Sequence of chain 1.A:
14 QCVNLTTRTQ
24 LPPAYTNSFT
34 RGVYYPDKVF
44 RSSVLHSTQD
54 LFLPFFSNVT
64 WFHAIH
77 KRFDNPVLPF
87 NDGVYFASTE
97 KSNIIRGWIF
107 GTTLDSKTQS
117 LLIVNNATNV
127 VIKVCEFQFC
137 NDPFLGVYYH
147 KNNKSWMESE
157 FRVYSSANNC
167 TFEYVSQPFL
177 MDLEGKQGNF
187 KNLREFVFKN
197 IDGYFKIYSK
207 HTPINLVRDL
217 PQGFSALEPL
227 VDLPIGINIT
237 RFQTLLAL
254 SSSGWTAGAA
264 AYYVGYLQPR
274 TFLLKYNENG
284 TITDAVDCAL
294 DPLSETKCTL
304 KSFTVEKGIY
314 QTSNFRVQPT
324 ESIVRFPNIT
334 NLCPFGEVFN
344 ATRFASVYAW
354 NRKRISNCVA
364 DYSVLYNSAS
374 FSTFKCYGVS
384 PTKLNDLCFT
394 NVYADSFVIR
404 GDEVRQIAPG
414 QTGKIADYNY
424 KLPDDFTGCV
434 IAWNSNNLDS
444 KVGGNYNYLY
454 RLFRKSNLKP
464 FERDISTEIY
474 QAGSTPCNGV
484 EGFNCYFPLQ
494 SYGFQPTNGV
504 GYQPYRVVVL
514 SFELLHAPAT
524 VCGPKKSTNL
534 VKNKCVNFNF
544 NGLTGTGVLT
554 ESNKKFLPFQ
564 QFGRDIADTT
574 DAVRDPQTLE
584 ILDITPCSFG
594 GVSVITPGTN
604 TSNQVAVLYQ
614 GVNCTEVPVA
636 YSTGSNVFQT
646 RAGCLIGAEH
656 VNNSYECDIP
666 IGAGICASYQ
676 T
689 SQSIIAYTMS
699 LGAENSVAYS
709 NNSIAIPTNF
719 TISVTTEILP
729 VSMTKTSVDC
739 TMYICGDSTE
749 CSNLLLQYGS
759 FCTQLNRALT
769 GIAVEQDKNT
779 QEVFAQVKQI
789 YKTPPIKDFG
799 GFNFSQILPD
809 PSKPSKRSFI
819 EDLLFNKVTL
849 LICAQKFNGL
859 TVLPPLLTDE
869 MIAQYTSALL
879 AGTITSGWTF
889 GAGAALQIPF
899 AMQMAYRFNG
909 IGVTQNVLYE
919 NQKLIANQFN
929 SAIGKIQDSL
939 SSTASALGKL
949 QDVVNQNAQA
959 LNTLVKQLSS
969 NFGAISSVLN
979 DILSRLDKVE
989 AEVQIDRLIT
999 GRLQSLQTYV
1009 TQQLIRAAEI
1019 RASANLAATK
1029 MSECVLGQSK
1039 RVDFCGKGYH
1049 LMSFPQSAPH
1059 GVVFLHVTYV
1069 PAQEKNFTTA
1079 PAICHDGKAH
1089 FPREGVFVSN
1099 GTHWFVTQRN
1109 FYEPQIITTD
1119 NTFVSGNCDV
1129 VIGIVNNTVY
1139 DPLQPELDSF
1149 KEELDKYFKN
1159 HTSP

This protein binds this small molecule.
Small molecule (SMILES): CC(=O)N[C@@H]1[C@@H](O)[C@H](O)[C@@H](CO)O[C@H]1O

Sequence of chain 1.C:
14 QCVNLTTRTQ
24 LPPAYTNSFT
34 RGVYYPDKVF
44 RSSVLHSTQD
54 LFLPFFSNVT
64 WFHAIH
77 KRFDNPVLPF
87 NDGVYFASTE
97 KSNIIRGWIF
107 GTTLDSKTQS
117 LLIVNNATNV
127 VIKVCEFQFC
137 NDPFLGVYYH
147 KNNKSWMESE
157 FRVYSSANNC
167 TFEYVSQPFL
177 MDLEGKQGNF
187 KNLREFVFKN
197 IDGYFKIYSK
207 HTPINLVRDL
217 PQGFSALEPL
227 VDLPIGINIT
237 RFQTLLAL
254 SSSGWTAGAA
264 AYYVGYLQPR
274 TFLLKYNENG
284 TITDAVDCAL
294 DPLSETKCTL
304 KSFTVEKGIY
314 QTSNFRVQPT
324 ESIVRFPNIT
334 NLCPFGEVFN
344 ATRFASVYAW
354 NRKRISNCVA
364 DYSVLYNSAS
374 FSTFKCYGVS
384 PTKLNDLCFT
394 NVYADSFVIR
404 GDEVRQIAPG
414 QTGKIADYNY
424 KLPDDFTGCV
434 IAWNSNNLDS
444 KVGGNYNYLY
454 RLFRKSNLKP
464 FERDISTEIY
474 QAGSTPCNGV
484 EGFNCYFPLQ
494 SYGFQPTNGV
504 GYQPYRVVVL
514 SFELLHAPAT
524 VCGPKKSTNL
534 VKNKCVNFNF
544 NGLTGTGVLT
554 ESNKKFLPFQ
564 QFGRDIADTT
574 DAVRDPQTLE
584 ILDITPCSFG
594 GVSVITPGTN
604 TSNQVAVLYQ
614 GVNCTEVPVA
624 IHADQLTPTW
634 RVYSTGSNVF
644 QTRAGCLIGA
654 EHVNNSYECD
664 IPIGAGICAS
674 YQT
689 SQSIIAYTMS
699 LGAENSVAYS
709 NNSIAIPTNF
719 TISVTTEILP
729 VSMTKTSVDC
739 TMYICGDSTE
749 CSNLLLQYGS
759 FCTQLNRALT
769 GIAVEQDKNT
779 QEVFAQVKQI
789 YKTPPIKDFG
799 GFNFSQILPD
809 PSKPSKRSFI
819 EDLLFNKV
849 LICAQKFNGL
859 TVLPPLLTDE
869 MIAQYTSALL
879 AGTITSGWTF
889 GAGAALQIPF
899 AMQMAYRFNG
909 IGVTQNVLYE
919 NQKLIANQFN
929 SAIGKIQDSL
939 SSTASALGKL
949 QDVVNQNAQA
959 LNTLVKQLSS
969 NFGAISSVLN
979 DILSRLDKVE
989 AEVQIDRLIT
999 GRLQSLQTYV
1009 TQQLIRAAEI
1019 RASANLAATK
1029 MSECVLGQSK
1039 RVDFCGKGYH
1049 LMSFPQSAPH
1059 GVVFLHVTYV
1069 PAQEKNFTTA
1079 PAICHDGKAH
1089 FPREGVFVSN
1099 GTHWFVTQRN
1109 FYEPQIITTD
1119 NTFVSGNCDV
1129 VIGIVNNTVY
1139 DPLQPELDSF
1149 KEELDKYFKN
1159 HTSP

Binding-site contacts:
Ligand atom C4 contacts residue ASN282 of chain 1.A at 4.0 Å.
Ligand atom C1 contacts residue ASN282 of chain 1.A at 1.4 Å.
Ligand atom C2 contacts residue ASN282 of chain 1.A at 2.4 Å.
Ligand atom C3 contacts residue ASN282 of chain 1.A at 3.7 Å.
Ligand atom O6 contacts residue ASN282 of chain 1.A at 4.1 Å.
Ligand atom O5 contacts residue ASN282 of chain 1.A at 2.0 Å (h-bond).
Ligand atom O7 contacts residue LYS558 of chain 1.C at 4.2 Å.
Ligand atom C8 contacts residue LYS558 of chain 1.C at 4.2 Å.
Ligand atom O7 contacts residue ASN282 of chain 1.A at 3.3 Å (h-bond).
Ligand atom N2 contacts residue ASN282 of chain 1.A at 3.1 Å (h-bond).
Ligand atom C6 contacts residue ASN282 of chain 1.A at 4.3 Å.
Ligand atom C7 contacts residue ASN282 of chain 1.A at 3.5 Å.
Ligand atom O6 contacts residue GLU281 of chain 1.A at 3.9 Å.
Ligand atom C5 contacts residue ASN282 of chain 1.A at 3.4 Å.